The protein below binds the small molecule below.
Small molecule (SMILES): CC(C)C[C@H](NC(=O)[C@H](C)NC(=O)[C@H](CCC(=O)O)NC(=O)[C@H](C)NC(=O)[C@H](CS)NC(=O)[C@H](CCC(=O)O)NC(=O)[C@H](C)NC(=O)[C@@H](N)[C@@H](C)O)C(=O)N[C@@H](C)C=O

Binding-site contacts:
Ligand atom CB contacts residue THR64 of chain 1.A at 4.5 Å.
Ligand atom CB contacts residue THR103 of chain 1.A at 4.3 Å.
Ligand atom OE1 contacts residue THR103 of chain 1.A at 4.3 Å.
Ligand atom CA contacts residue CYS66 of chain 1.A at 3.7 Å (hydrophobic).
Ligand atom CD1 contacts residue PHE51 of chain 1.A at 3.1 Å (hydrophobic).
Ligand atom C contacts residue LYS105 of chain 1.A at 4.5 Å.
Ligand atom OE1 contacts residue THR100 of chain 1.A at 4.1 Å.
Ligand atom OG1 contacts residue TYR48 of chain 1.A at 4.4 Å.
Ligand atom CD2 contacts residue THR64 of chain 1.A at 3.5 Å.
Ligand atom CD1 contacts residue THR64 of chain 1.A at 3.0 Å.
Ligand atom CG contacts residue LYS105 of chain 1.A at 4.4 Å.
Ligand atom O contacts residue LYS105 of chain 1.A at 3.8 Å.
Ligand atom CD2 contacts residue LYS105 of chain 1.A at 4.2 Å.
Ligand atom OE1 contacts residue ASN102 of chain 1.A at 4.5 Å.
Ligand atom SG contacts residue TYR48 of chain 1.A at 3.2 Å (h-bond).
Ligand atom SG contacts residue GLY67 of chain 1.A at 4.5 Å.
Ligand atom CB contacts residue TYR48 of chain 1.A at 3.8 Å (hydrophobic).
Ligand atom CB contacts residue TYR48 of chain 1.A at 4.0 Å (hydrophobic).
Ligand atom CB contacts residue THR64 of chain 1.A at 4.5 Å.
Ligand atom CA contacts residue TYR48 of chain 1.A at 3.4 Å (hydrophobic).
Ligand atom CG contacts residue THR64 of chain 1.A at 3.0 Å.
Ligand atom CB contacts residue CYS66 of chain 1.A at 3.1 Å (hydrophobic).
Ligand atom N contacts residue TYR48 of chain 1.A at 3.6 Å.
Ligand atom CG contacts residue PHE51 of chain 1.A at 4.4 Å (hydrophobic).
Ligand atom SG contacts residue CYS66 of chain 1.A at 2.0 Å.
Ligand atom CD contacts residue THR103 of chain 1.A at 4.4 Å.

Sequence of chain 1.A:
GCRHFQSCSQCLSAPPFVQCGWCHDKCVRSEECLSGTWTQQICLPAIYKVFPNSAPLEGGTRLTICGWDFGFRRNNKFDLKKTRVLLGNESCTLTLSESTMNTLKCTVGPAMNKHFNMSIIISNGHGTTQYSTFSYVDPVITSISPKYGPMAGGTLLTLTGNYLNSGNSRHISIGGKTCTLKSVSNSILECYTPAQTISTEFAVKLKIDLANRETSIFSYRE